Sequence of chain 1.A:
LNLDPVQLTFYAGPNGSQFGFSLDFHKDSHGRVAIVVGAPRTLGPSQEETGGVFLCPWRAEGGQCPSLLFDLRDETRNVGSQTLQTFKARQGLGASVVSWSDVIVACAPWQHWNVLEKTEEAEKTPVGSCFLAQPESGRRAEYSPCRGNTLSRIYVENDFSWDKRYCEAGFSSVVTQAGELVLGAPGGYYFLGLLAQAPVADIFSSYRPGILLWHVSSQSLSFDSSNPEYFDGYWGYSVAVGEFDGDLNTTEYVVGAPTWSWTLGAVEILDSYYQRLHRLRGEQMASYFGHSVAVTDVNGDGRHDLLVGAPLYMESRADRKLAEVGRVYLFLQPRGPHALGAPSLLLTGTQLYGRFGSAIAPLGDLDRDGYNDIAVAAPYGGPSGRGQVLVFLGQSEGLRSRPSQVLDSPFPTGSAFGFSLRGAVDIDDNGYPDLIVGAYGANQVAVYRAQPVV

Sequence of chain 1.B:
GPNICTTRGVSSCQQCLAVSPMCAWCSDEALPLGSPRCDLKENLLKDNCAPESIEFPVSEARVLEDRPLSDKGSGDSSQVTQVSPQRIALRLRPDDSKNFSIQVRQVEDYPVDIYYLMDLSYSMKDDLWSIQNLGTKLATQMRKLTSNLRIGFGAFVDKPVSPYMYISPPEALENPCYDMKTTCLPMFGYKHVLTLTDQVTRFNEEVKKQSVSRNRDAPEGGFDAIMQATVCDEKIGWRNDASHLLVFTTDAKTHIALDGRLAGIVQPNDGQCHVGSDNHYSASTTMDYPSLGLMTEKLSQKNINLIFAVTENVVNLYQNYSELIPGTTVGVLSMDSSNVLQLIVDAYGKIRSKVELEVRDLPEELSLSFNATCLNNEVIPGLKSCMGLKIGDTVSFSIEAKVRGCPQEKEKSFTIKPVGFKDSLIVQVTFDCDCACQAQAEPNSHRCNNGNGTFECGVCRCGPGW

The small molecule below binds the protein below.
Small molecule (SMILES): CC(=O)N[C@H]1[C@H](O[C@H]2[C@H](O)[C@@H](NC(C)=O)CO[C@@H]2CO)O[C@H](CO)[C@@H](O[C@@H]2O[C@H](CO[C@H]3O[C@H](CO)[C@@H](O)[C@H](O)[C@@H]3O)[C@@H](O)[C@H](O[C@H]3O[C@H](CO)[C@@H](O)[C@H](O)[C@@H]3O)[C@@H]2O)[C@@H]1O

Binding-site contacts:
Ligand atom C7 contacts residue ASN320 of chain 1.B at 3.2 Å.
Ligand atom C1 contacts residue ASN316 of chain 1.B at 4.0 Å.
Ligand atom O6 contacts residue SO41 of chain 1.S at 4.4 Å.
Ligand atom C2 contacts residue ASN320 of chain 1.B at 2.5 Å.
Ligand atom C4 contacts residue ASN320 of chain 1.B at 4.2 Å.
Ligand atom N2 contacts residue ASN316 of chain 1.B at 4.0 Å.
Ligand atom O7 contacts residue LEU317 of chain 1.B at 4.4 Å.
Ligand atom O6 contacts residue ARG281 of chain 1.A at 3.5 Å (salt-bridge).
Ligand atom C7 contacts residue TRP262 of chain 1.A at 4.5 Å (hydrophobic).
Ligand atom C8 contacts residue LEU317 of chain 1.B at 3.6 Å (hydrophobic).
Ligand atom C1 contacts residue ASN320 of chain 1.B at 1.4 Å.
Ligand atom O5 contacts residue ASN320 of chain 1.B at 2.3 Å (h-bond).
Ligand atom C8 contacts residue ASN316 of chain 1.B at 4.0 Å.
Ligand atom C8 contacts residue TRP262 of chain 1.A at 4.0 Å (hydrophobic).
Ligand atom O7 contacts residue ASN320 of chain 1.B at 3.1 Å (h-bond).
Ligand atom O4 contacts residue SO41 of chain 1.S at 2.7 Å (h-bond).
Ligand atom C3 contacts residue ASN320 of chain 1.B at 3.8 Å.
Ligand atom C6 contacts residue ARG281 of chain 1.A at 3.7 Å.
Ligand atom C7 contacts residue LEU317 of chain 1.B at 4.2 Å (hydrophobic).
Ligand atom C6 contacts residue SO41 of chain 1.S at 3.2 Å.
Ligand atom C6 contacts residue ARG281 of chain 1.A at 3.7 Å.
Ligand atom C8 contacts residue ASN320 of chain 1.B at 4.5 Å.
Ligand atom O7 contacts residue TRP262 of chain 1.A at 4.1 Å.
Ligand atom C7 contacts residue ASN316 of chain 1.B at 4.2 Å.
Ligand atom C4 contacts residue SO41 of chain 1.S at 3.4 Å.
Ligand atom O6 contacts residue ARG281 of chain 1.A at 4.4 Å.
Ligand atom O7 contacts residue MET285 of chain 1.A at 3.7 Å.
Ligand atom N2 contacts residue ASN320 of chain 1.B at 3.0 Å (h-bond).
Ligand atom C5 contacts residue SO41 of chain 1.S at 3.9 Å.
Ligand atom C5 contacts residue ASN320 of chain 1.B at 3.6 Å.